Sequence of chain 1.D:
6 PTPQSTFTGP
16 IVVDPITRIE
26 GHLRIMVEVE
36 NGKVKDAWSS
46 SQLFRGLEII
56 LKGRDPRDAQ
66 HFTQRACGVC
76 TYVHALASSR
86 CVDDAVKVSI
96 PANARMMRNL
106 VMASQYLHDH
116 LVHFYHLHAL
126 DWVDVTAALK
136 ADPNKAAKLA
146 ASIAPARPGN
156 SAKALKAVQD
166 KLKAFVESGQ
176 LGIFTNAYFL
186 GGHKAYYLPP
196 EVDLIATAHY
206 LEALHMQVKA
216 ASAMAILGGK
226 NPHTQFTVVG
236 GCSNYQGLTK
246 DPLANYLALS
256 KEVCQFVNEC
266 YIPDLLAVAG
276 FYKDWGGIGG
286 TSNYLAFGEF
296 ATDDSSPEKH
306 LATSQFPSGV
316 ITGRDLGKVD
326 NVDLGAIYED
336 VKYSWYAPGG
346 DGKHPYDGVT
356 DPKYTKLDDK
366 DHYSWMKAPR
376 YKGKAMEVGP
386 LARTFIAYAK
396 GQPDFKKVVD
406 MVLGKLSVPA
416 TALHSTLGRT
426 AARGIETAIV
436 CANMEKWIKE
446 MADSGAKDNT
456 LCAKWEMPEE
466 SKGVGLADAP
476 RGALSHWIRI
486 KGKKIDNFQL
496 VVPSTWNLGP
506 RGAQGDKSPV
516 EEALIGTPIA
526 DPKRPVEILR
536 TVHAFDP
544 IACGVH

This protein binds this small molecule.
Small molecule (SMILES): N#C[Fe](=C=O)C#N

Binding-site contacts:
Ligand atom C2 contacts residue NI1 of chain 1.T at 3.7 Å.
Ligand atom C3 contacts residue HIS79 of chain 1.D at 3.5 Å.
Ligand atom N2 contacts residue CYS75 of chain 1.D at 3.4 Å.
Ligand atom O3 contacts residue CYS75 of chain 1.D at 4.0 Å.
Ligand atom C3 contacts residue VAL78 of chain 1.D at 3.7 Å (hydrophobic).
Ligand atom C1 contacts residue ARG476 of chain 1.D at 3.6 Å.
Ligand atom C2 contacts residue CYS75 of chain 1.D at 3.0 Å (hydrophobic).
Ligand atom FE contacts residue CYS75 of chain 1.D at 2.2 Å.
Ligand atom C3 contacts residue VAL497 of chain 1.D at 3.4 Å (hydrophobic).
Ligand atom N1 contacts residue SER499 of chain 1.D at 2.7 Å (h-bond).
Ligand atom O3 contacts residue VAL78 of chain 1.D at 3.5 Å.
Ligand atom C1 contacts residue CSO543 of chain 1.D at 3.6 Å.
Ligand atom C3 contacts residue CYS546 of chain 1.D at 3.1 Å (hydrophobic).
Ligand atom C3 contacts residue CYS75 of chain 1.D at 3.1 Å (hydrophobic).
Ligand atom C3 contacts residue PRO498 of chain 1.D at 3.8 Å (hydrophobic).
Ligand atom N1 contacts residue CYS546 of chain 1.D at 3.4 Å.
Ligand atom C1 contacts residue NI1 of chain 1.T at 3.7 Å.
Ligand atom C1 contacts residue CYS546 of chain 1.D at 3.1 Å (hydrophobic).
Ligand atom N1 contacts residue CSO543 of chain 1.D at 3.7 Å.
Ligand atom C2 contacts residue ARG476 of chain 1.D at 3.4 Å.
Ligand atom O3 contacts residue VAL497 of chain 1.D at 3.3 Å.
Ligand atom O3 contacts residue HIS79 of chain 1.D at 3.5 Å (h-bond).
Ligand atom N2 contacts residue PRO475 of chain 1.D at 3.5 Å.
Ligand atom N1 contacts residue ARG476 of chain 1.D at 3.7 Å.
Ligand atom C1 contacts residue SER499 of chain 1.D at 3.7 Å.
Ligand atom O3 contacts residue LEU479 of chain 1.D at 3.5 Å.
Ligand atom O3 contacts residue PRO498 of chain 1.D at 3.4 Å.
Ligand atom C2 contacts residue ALA474 of chain 1.D at 3.8 Å (hydrophobic).
Ligand atom N2 contacts residue ARG476 of chain 1.D at 2.9 Å (salt-bridge).
Ligand atom C3 contacts residue ALA474 of chain 1.D at 4.1 Å (hydrophobic).
Ligand atom C1 contacts residue PRO498 of chain 1.D at 3.6 Å (hydrophobic).
Ligand atom FE contacts residue ARG476 of chain 1.D at 4.1 Å.
Ligand atom O3 contacts residue CYS546 of chain 1.D at 3.9 Å.
Ligand atom C1 contacts residue VAL497 of chain 1.D at 3.7 Å (hydrophobic).
Ligand atom N1 contacts residue PRO498 of chain 1.D at 3.4 Å.
Ligand atom FE contacts residue CYS546 of chain 1.D at 2.3 Å.
Ligand atom O3 contacts residue ALA474 of chain 1.D at 3.7 Å.
Ligand atom N2 contacts residue ALA474 of chain 1.D at 3.4 Å.
Ligand atom FE contacts residue NI1 of chain 1.T at 2.6 Å.
Ligand atom N1 contacts residue VAL497 of chain 1.D at 3.8 Å.